A small-molecule ligand and the protein it binds are described below.
Small molecule (SMILES): O=C[C@H](O)[C@@H](O)[C@H](O)[C@H](O)C(=O)O

Binding-site contacts:
Ligand atom O6B contacts residue ZN1 of chain 1.LA at 2.5 Å.
Ligand atom C3 contacts residue TRP326 of chain 1.H at 3.8 Å (hydrophobic).
Ligand atom C5 contacts residue TRP325 of chain 1.H at 3.7 Å (hydrophobic).
Ligand atom C6 contacts residue MET258 of chain 1.H at 3.5 Å (hydrophobic).
Ligand atom O3 contacts residue HIS49 of chain 1.H at 3.0 Å (h-bond).
Ligand atom O1 contacts residue TYR50 of chain 1.H at 2.8 Å (h-bond).
Ligand atom C2 contacts residue ZN1 of chain 1.LA at 3.9 Å.
Ligand atom O3 contacts residue TRP326 of chain 1.H at 4.0 Å.
Ligand atom O6A contacts residue SER223 of chain 1.H at 3.6 Å.
Ligand atom O4 contacts residue ARG357 of chain 1.H at 3.7 Å.
Ligand atom O3 contacts residue ARG357 of chain 1.H at 3.0 Å (salt-bridge).
Ligand atom C3 contacts residue ARG357 of chain 1.H at 3.8 Å.
Ligand atom O5 contacts residue ZN1 of chain 1.LA at 2.1 Å.
Ligand atom O2 contacts residue ARG357 of chain 1.H at 2.5 Å (salt-bridge).
Ligand atom O6A contacts residue ARG170 of chain 1.H at 2.6 Å (salt-bridge).
Ligand atom O6B contacts residue MET258 of chain 1.H at 3.1 Å.
Ligand atom C1 contacts residue TYR50 of chain 1.H at 3.4 Å (hydrophobic).
Ligand atom C5 contacts residue ZN1 of chain 1.LA at 3.0 Å.
Ligand atom O5 contacts residue HIS26 of chain 1.H at 3.8 Å.
Ligand atom C1 contacts residue ASP355 of chain 1.H at 4.0 Å.
Ligand atom O6B contacts residue ARG170 of chain 1.H at 2.9 Å (salt-bridge).
Ligand atom C6 contacts residue ARG170 of chain 1.H at 3.4 Å.
Ligand atom O1 contacts residue TRP326 of chain 1.H at 3.7 Å.
Ligand atom O5 contacts residue TRP325 of chain 1.H at 2.9 Å (h-bond).
Ligand atom C4 contacts residue ARG357 of chain 1.H at 3.7 Å.
Ligand atom O6B contacts residue HIS28 of chain 1.H at 3.2 Å (h-bond).
Ligand atom C4 contacts residue HIS28 of chain 1.H at 3.9 Å.
Ligand atom C1 contacts residue TRP326 of chain 1.H at 3.5 Å (hydrophobic).
Ligand atom C6 contacts residue ZN1 of chain 1.LA at 3.1 Å.
Ligand atom O6A contacts residue MET258 of chain 1.H at 3.8 Å.
Ligand atom C4 contacts residue ZN1 of chain 1.LA at 3.6 Å.
Ligand atom O5 contacts residue ASP355 of chain 1.H at 3.3 Å (salt-bridge).
Ligand atom O6B contacts residue HIS26 of chain 1.H at 3.5 Å (h-bond).
Ligand atom C5 contacts residue TRP326 of chain 1.H at 3.9 Å (hydrophobic).
Ligand atom O6A contacts residue TRP325 of chain 1.H at 4.0 Å.
Ligand atom O2 contacts residue HIS49 of chain 1.H at 3.5 Å (h-bond).
Ligand atom O1 contacts residue ASP355 of chain 1.H at 3.1 Å (salt-bridge).
Ligand atom C2 contacts residue ARG357 of chain 1.H at 3.8 Å.
Ligand atom O5 contacts residue HIS28 of chain 1.H at 3.6 Å.
Ligand atom C2 contacts residue ASP355 of chain 1.H at 3.7 Å.

Sequence of chain 1.H:
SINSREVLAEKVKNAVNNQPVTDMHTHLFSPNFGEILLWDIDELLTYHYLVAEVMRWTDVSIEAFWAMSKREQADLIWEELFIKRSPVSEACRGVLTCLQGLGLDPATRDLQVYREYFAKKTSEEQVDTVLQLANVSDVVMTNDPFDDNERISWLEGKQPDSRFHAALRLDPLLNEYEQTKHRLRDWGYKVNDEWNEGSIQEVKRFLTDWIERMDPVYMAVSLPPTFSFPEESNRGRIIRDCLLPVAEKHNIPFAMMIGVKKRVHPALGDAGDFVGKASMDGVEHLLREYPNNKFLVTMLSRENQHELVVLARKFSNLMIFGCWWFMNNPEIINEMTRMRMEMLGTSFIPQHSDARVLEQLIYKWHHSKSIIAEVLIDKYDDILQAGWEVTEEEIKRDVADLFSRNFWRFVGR